A protein and the small-molecule ligand that binds it are described below.
Small molecule (SMILES): O=S(=O)(O)CC(O)CNC1CCCCC1

Binding-site contacts:
Ligand atom OAA contacts residue GLU65 of chain 1.B at 2.9 Å (salt-bridge).
Ligand atom OAA contacts residue ARG62 of chain 1.B at 3.3 Å.
Ligand atom SAO contacts residue GLU65 of chain 1.B at 4.4 Å.
Ligand atom SAO contacts residue ARG62 of chain 1.B at 4.0 Å.
Ligand atom OAD contacts residue LYS63 of chain 1.B at 3.9 Å.
Ligand atom OAD contacts residue ARG62 of chain 1.B at 3.8 Å.
Ligand atom CAK contacts residue GLN64 of chain 1.B at 3.9 Å.
Ligand atom SAO contacts residue LYS63 of chain 1.B at 4.4 Å.
Ligand atom OAB contacts residue GLU65 of chain 1.B at 4.1 Å.
Ligand atom OAD contacts residue GLN64 of chain 1.B at 4.1 Å.
Ligand atom OAD contacts residue LEU61 of chain 1.B at 4.3 Å.
Ligand atom OAC contacts residue GLU65 of chain 1.B at 4.0 Å.
Ligand atom SAO contacts residue GLN64 of chain 1.B at 4.0 Å.
Ligand atom OAA contacts residue LYS63 of chain 1.B at 3.6 Å.
Ligand atom OAB contacts residue ARG62 of chain 1.B at 3.5 Å.
Ligand atom OAA contacts residue GLN64 of chain 1.B at 2.9 Å (h-bond).

Sequence of chain 1.B:
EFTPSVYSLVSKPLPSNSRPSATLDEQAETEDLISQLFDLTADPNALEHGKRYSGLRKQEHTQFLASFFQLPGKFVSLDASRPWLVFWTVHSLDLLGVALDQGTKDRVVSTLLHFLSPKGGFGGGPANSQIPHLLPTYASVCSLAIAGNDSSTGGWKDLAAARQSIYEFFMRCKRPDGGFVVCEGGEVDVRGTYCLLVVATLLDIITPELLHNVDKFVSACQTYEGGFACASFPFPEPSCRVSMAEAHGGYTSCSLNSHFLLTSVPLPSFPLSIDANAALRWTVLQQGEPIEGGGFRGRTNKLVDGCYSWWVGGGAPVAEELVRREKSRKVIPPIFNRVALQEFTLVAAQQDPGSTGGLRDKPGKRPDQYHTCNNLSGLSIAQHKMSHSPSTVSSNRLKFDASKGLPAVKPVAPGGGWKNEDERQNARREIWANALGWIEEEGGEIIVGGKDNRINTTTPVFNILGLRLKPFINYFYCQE